Sequence of chain 1.L:
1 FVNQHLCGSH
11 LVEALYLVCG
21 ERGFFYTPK

Sequence of chain 1.K:
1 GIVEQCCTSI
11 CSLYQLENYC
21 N

Binding-site contacts:
Ligand atom C2 contacts residue CYS11 of chain 1.K at 3.7 Å (hydrophobic).
Ligand atom C4 contacts residue LEU11 of chain 1.L at 4.1 Å (hydrophobic).
Ligand atom C1 contacts residue CYS11 of chain 1.K at 3.9 Å (hydrophobic).
Ligand atom C3 contacts residue LEU16 of chain 1.K at 4.2 Å (hydrophobic).
Ligand atom O1 contacts residue CYS11 of chain 1.K at 2.8 Å (h-bond).
Ligand atom C6 contacts residue CYS6 of chain 1.K at 3.1 Å (hydrophobic).
Ligand atom C4 contacts residue HIS5 of chain 1.J at 3.7 Å.
Ligand atom C6 contacts residue LEU11 of chain 1.L at 3.4 Å (hydrophobic).
Ligand atom C4 contacts residue ALA14 of chain 1.L at 4.4 Å (hydrophobic).
Ligand atom C5 contacts residue CYS6 of chain 1.K at 4.5 Å (hydrophobic).
Ligand atom C2 contacts residue LEU16 of chain 1.K at 4.2 Å (hydrophobic).
Ligand atom C1 contacts residue HIS5 of chain 1.J at 4.0 Å.
Ligand atom C6 contacts residue CYS7 of chain 1.L at 4.2 Å (hydrophobic).
Ligand atom O1 contacts residue CYS6 of chain 1.K at 2.6 Å (h-bond).
Ligand atom C5 contacts residue HIS10 of chain 1.L at 4.4 Å.
Ligand atom C3 contacts residue HIS5 of chain 1.J at 3.3 Å.
Ligand atom C5 contacts residue LEU6 of chain 1.J at 4.1 Å (hydrophobic).
Ligand atom C2 contacts residue HIS5 of chain 1.J at 3.5 Å.
Ligand atom C1 contacts residue LEU11 of chain 1.L at 3.9 Å (hydrophobic).
Ligand atom C5 contacts residue LEU11 of chain 1.L at 3.5 Å (hydrophobic).
Ligand atom C7 contacts residue LEU16 of chain 1.K at 3.8 Å (hydrophobic).
Ligand atom C5 contacts residue CYS7 of chain 1.L at 4.4 Å (hydrophobic).
Ligand atom C7 contacts residue ALA14 of chain 1.L at 3.8 Å (hydrophobic).
Ligand atom C7 contacts residue LEU17 of chain 1.D at 3.1 Å (hydrophobic).
Ligand atom C7 contacts residue HIS5 of chain 1.J at 3.6 Å.
Ligand atom C5 contacts residue HIS5 of chain 1.J at 4.2 Å.
Ligand atom O1 contacts residue ILE10 of chain 1.K at 3.6 Å.
Ligand atom O1 contacts residue SER9 of chain 1.K at 3.4 Å (h-bond).
Ligand atom C4 contacts residue HIS10 of chain 1.L at 4.3 Å.
Ligand atom C6 contacts residue HIS5 of chain 1.J at 4.3 Å.
Ligand atom C1 contacts residue CYS6 of chain 1.K at 3.3 Å (hydrophobic).
Ligand atom C3 contacts residue ALA14 of chain 1.L at 4.4 Å (hydrophobic).

Sequence of chain 1.D:
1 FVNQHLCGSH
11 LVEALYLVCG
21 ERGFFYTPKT

Sequence of chain 1.J:
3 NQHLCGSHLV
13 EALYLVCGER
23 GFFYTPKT

A protein and the small-molecule ligand that binds it are described below.
Small molecule (SMILES): Cc1cccc(O)c1